Binding-site contacts:
Ligand atom C4 contacts residue ASN657 of chain 1.A at 4.3 Å.
Ligand atom C8 contacts residue HIS655 of chain 1.A at 3.1 Å.
Ligand atom C7 contacts residue ASN657 of chain 1.A at 3.4 Å.
Ligand atom N2 contacts residue ASN657 of chain 1.A at 2.9 Å (h-bond).
Ligand atom O5 contacts residue ASN657 of chain 1.A at 2.4 Å (h-bond).
Ligand atom C2 contacts residue ASN657 of chain 1.A at 2.5 Å.
Ligand atom C1 contacts residue ASN657 of chain 1.A at 1.5 Å.
Ligand atom C8 contacts residue ASN657 of chain 1.A at 3.9 Å.
Ligand atom C8 contacts residue VAL656 of chain 1.A at 3.9 Å (hydrophobic).
Ligand atom C3 contacts residue ASN657 of chain 1.A at 3.9 Å.
Ligand atom C5 contacts residue ASN657 of chain 1.A at 3.7 Å.
Ligand atom O7 contacts residue ASN657 of chain 1.A at 3.7 Å.

Sequence of chain 1.A:
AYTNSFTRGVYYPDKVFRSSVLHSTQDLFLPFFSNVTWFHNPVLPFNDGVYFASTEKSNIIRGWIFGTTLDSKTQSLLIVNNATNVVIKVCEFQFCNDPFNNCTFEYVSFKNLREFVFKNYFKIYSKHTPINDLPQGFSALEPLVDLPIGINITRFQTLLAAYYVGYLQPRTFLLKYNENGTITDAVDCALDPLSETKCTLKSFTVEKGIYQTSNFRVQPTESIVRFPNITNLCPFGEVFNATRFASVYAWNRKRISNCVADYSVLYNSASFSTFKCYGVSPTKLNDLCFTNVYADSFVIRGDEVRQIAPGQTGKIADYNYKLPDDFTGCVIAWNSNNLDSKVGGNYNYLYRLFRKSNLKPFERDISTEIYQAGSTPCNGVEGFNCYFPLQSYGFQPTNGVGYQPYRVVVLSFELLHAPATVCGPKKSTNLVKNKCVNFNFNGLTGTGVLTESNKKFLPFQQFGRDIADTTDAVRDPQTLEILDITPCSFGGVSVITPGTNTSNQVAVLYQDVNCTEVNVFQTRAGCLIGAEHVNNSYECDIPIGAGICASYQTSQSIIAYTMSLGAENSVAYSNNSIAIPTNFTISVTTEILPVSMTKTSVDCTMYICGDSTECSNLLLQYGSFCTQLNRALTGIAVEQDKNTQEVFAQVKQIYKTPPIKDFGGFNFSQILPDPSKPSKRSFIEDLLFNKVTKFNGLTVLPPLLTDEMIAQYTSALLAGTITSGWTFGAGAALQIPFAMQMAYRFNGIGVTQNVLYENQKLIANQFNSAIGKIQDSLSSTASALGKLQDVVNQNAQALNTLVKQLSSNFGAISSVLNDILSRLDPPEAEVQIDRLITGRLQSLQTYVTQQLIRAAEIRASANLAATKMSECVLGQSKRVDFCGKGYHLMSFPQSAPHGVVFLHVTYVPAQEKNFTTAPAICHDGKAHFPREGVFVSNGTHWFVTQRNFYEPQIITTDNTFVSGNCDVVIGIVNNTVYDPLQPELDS

This small molecule binds to this protein.
Small molecule (SMILES): CC(=O)N[C@@H]1[C@@H](O)[C@H](O)[C@@H](CO)O[C@H]1O